Binding-site contacts:
Ligand atom O14 contacts residue GLU90 of chain 1.D at 3.6 Å (salt-bridge).
Ligand atom N9 contacts residue ILE91 of chain 1.D at 3.8 Å.
Ligand atom O14 contacts residue TYR68 of chain 1.D at 3.3 Å.
Ligand atom C20 contacts residue MET89 of chain 1.D at 3.6 Å (hydrophobic).
Ligand atom C21 contacts residue GLN120 of chain 1.D at 3.3 Å.
Ligand atom N5 contacts residue GLU90 of chain 1.D at 3.2 Å (salt-bridge).
Ligand atom O14 contacts residue GLY66 of chain 1.D at 3.3 Å.
Ligand atom S10 contacts residue TRP143 of chain 1.D at 3.4 Å.
Ligand atom N5 contacts residue ILE91 of chain 1.D at 3.0 Å (h-bond).
Ligand atom O14 contacts residue ALA67 of chain 1.D at 3.8 Å.
Ligand atom N6 contacts residue ALA118 of chain 1.D at 3.7 Å.
Ligand atom C1 contacts residue GLY66 of chain 1.D at 3.5 Å.
Ligand atom C22 contacts residue MET40 of chain 1.D at 3.3 Å (hydrophobic).
Ligand atom C12 contacts residue SER119 of chain 1.D at 3.7 Å.
Ligand atom C18 contacts residue TRP143 of chain 1.D at 4.0 Å (hydrophobic).
Ligand atom C20 contacts residue GLU90 of chain 1.D at 3.8 Å.
Ligand atom C3 contacts residue HIS142 of chain 1.D at 3.7 Å.
Ligand atom C7 contacts residue ILE91 of chain 1.D at 3.7 Å (hydrophobic).
Ligand atom C15 contacts residue ASN41 of chain 1.D at 3.4 Å.
Ligand atom C20 contacts residue SER119 of chain 1.D at 3.9 Å.
Ligand atom C20 contacts residue GLY117 of chain 1.D at 3.4 Å.
Ligand atom C2 contacts residue HIS142 of chain 1.D at 3.7 Å.
Ligand atom C16 contacts residue TRP143 of chain 1.D at 3.8 Å (hydrophobic).
Ligand atom C12 contacts residue HIS142 of chain 1.D at 3.8 Å.
Ligand atom C20 contacts residue ILE91 of chain 1.D at 3.8 Å (hydrophobic).
Ligand atom C7 contacts residue SER119 of chain 1.D at 3.9 Å.
Ligand atom S10 contacts residue HIS142 of chain 1.D at 4.0 Å.
Ligand atom C3 contacts residue ILE91 of chain 1.D at 3.8 Å (hydrophobic).
Ligand atom C4 contacts residue HIS142 of chain 1.D at 3.2 Å.
Ligand atom N6 contacts residue SER119 of chain 1.D at 2.9 Å (h-bond).
Ligand atom C21 contacts residue SER119 of chain 1.D at 3.5 Å.
Ligand atom N9 contacts residue GLU90 of chain 1.D at 2.6 Å (salt-bridge).
Ligand atom C1 contacts residue GLU90 of chain 1.D at 3.7 Å.
Ligand atom N9 contacts residue GLY66 of chain 1.D at 3.7 Å.
Ligand atom N6 contacts residue HIS142 of chain 1.D at 3.9 Å.
Ligand atom C2 contacts residue ILE91 of chain 1.D at 3.7 Å (hydrophobic).
Ligand atom C21 contacts residue TRP143 of chain 1.D at 3.9 Å (hydrophobic).
Ligand atom C8 contacts residue GLY66 of chain 1.D at 3.8 Å.
Ligand atom C21 contacts residue ARG146 of chain 1.D at 3.8 Å.
Ligand atom C4 contacts residue GLY66 of chain 1.D at 3.8 Å.

A protein and the small-molecule ligand that binds it are described below.
Small molecule (SMILES): Cc1nc(C)c(-c2cc(C(=O)N3CCN(c4ccccc4)CC3)n[nH]2)s1

Sequence of chain 1.D:
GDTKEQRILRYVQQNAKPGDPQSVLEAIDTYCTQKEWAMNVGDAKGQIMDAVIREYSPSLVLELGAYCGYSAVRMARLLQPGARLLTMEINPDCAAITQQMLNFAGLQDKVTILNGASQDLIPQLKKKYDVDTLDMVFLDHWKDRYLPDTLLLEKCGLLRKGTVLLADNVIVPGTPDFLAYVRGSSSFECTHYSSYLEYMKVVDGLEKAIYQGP